Sequence of chain 7.A:
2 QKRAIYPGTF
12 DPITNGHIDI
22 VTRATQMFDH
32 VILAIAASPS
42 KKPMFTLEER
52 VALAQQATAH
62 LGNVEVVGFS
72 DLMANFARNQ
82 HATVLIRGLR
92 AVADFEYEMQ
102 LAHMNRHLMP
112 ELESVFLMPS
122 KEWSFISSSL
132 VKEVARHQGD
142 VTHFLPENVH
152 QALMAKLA

Sequence of chain 12.A:
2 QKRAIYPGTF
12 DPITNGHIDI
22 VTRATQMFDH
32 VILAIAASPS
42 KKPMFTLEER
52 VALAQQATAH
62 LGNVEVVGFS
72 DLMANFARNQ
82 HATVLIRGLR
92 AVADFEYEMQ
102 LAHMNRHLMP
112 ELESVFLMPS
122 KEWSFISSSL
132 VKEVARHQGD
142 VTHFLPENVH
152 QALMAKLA

The protein below binds the small molecule below.
Small molecule (SMILES): COc1ccc2[nH]cc(CCNC(=O)C(C)(C)C)c2c1

Binding-site contacts:
Ligand atom O contacts residue LEU102 of chain 12.A at 4.1 Å.
Ligand atom C contacts residue LEU102 of chain 12.A at 3.9 Å (hydrophobic).
Ligand atom C2 contacts residue ARG88 of chain 12.A at 3.6 Å.
Ligand atom O contacts residue ASN106 of chain 12.A at 3.1 Å (h-bond).
Ligand atom C9 contacts residue MET74 of chain 12.A at 3.9 Å (hydrophobic).
Ligand atom C12 contacts residue VAL135 of chain 7.A at 3.5 Å (hydrophobic).
Ligand atom C11 contacts residue LEU102 of chain 12.A at 3.6 Å (hydrophobic).
Ligand atom C1 contacts residue PRO8 of chain 12.A at 3.9 Å (hydrophobic).
Ligand atom C13 contacts residue LEU102 of chain 12.A at 4.3 Å (hydrophobic).
Ligand atom C8 contacts residue ASP72 of chain 12.A at 3.7 Å.
Ligand atom C contacts residue ARG88 of chain 12.A at 3.4 Å.
Ligand atom O contacts residue MET74 of chain 12.A at 4.0 Å.
Ligand atom O1 contacts residue LEU73 of chain 12.A at 3.4 Å.
Ligand atom N1 contacts residue HIS138 of chain 7.A at 4.1 Å.
Ligand atom O1 contacts residue MET74 of chain 12.A at 2.8 Å (h-bond).
Ligand atom C contacts residue LEU86 of chain 12.A at 3.9 Å (hydrophobic).
Ligand atom C8 contacts residue MET74 of chain 12.A at 3.9 Å (hydrophobic).
Ligand atom C contacts residue GLU99 of chain 12.A at 4.2 Å.
Ligand atom C12 contacts residue LEU73 of chain 12.A at 4.1 Å (hydrophobic).
Ligand atom C6 contacts residue PHE70 of chain 12.A at 3.8 Å (hydrophobic).
Ligand atom C9 contacts residue LEU73 of chain 12.A at 4.2 Å (hydrophobic).
Ligand atom C8 contacts residue HIS138 of chain 7.A at 3.9 Å.
Ligand atom C5 contacts residue PHE70 of chain 12.A at 4.0 Å (hydrophobic).
Ligand atom C contacts residue ASN106 of chain 12.A at 3.4 Å.
Ligand atom C5 contacts residue ALA37 of chain 12.A at 3.2 Å (hydrophobic).
Ligand atom C2 contacts residue LEU102 of chain 12.A at 3.8 Å (hydrophobic).
Ligand atom O contacts residue PRO8 of chain 12.A at 4.1 Å.
Ligand atom C3 contacts residue GLY9 of chain 12.A at 4.2 Å.
Ligand atom C15 contacts residue MET74 of chain 12.A at 3.7 Å (hydrophobic).
Ligand atom C1 contacts residue LEU102 of chain 12.A at 4.1 Å (hydrophobic).
Ligand atom C13 contacts residue ASN106 of chain 12.A at 3.4 Å.
Ligand atom C2 contacts residue PRO8 of chain 12.A at 4.0 Å (hydrophobic).
Ligand atom C7 contacts residue MET74 of chain 12.A at 3.7 Å (hydrophobic).
Ligand atom C3 contacts residue ARG88 of chain 12.A at 4.0 Å.
Ligand atom C11 contacts residue GLU134 of chain 7.A at 4.3 Å.
Ligand atom N contacts residue ALA37 of chain 12.A at 3.6 Å.
Ligand atom O contacts residue LEU86 of chain 12.A at 4.1 Å.
Ligand atom C7 contacts residue ASP72 of chain 12.A at 3.8 Å.
Ligand atom C12 contacts residue GLU134 of chain 7.A at 4.0 Å.
Ligand atom C7 contacts residue PHE70 of chain 12.A at 3.5 Å (hydrophobic).